Sequence of chain 1.B:
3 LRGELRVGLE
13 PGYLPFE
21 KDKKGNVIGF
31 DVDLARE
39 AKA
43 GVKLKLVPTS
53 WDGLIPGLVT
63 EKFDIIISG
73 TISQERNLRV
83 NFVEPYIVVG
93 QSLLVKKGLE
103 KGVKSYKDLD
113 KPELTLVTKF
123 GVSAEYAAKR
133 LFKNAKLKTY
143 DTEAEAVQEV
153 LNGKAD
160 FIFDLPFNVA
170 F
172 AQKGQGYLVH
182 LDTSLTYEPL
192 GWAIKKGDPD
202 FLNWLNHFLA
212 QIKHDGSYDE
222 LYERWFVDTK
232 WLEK

The small molecule below binds the protein below.
Small molecule (SMILES): N[C@@H](CCCC[NH3+])C(=O)O

Binding-site contacts:
Ligand atom OXT contacts residue GLY71 of chain 1.B at 3.5 Å (h-bond).
Ligand atom O contacts residue TRP53 of chain 1.B at 2.9 Å.
Ligand atom OXT contacts residue MSE72 of chain 1.B at 3.3 Å.
Ligand atom CA contacts residue GLY71 of chain 1.B at 3.8 Å.
Ligand atom CB contacts residue ASP163 of chain 1.B at 3.6 Å.
Ligand atom CD contacts residue TYR15 of chain 1.B at 4.0 Å (hydrophobic).
Ligand atom NZ contacts residue TYR15 of chain 1.B at 3.9 Å.
Ligand atom C contacts residue TRP53 of chain 1.B at 3.4 Å (hydrophobic).
Ligand atom OXT contacts residue TRP53 of chain 1.B at 3.4 Å.
Ligand atom N contacts residue ASP163 of chain 1.B at 2.8 Å (salt-bridge).
Ligand atom CG contacts residue VAL124 of chain 1.B at 4.0 Å (hydrophobic).
Ligand atom NZ contacts residue GLU12 of chain 1.B at 3.0 Å (salt-bridge).
Ligand atom CG contacts residue TYR15 of chain 1.B at 3.8 Å (hydrophobic).
Ligand atom CB contacts residue VAL124 of chain 1.B at 3.8 Å (hydrophobic).
Ligand atom O contacts residue SER125 of chain 1.B at 3.4 Å (h-bond).
Ligand atom C contacts residue THR73 of chain 1.B at 3.4 Å.
Ligand atom CA contacts residue ASP163 of chain 1.B at 3.5 Å.
Ligand atom NZ contacts residue GLU145 of chain 1.B at 2.4 Å (salt-bridge).
Ligand atom CE contacts residue GLU12 of chain 1.B at 3.8 Å.
Ligand atom CG contacts residue TRP53 of chain 1.B at 3.5 Å (hydrophobic).
Ligand atom CA contacts residue SER125 of chain 1.B at 3.0 Å.
Ligand atom N contacts residue SER125 of chain 1.B at 3.7 Å.
Ligand atom CD contacts residue GLU145 of chain 1.B at 3.9 Å.
Ligand atom C contacts residue SER125 of chain 1.B at 3.5 Å.
Ligand atom N contacts residue THR73 of chain 1.B at 2.9 Å (h-bond).
Ligand atom N contacts residue GLY71 of chain 1.B at 2.9 Å (h-bond).
Ligand atom O contacts residue VAL124 of chain 1.B at 3.6 Å.
Ligand atom OXT contacts residue THR73 of chain 1.B at 2.6 Å (h-bond).
Ligand atom O contacts residue ARG78 of chain 1.B at 2.9 Å (salt-bridge).
Ligand atom CD contacts residue VAL124 of chain 1.B at 3.6 Å (hydrophobic).
Ligand atom NZ contacts residue LYS121 of chain 1.B at 3.5 Å.
Ligand atom CG contacts residue GLY71 of chain 1.B at 4.0 Å.
Ligand atom CD contacts residue PHE162 of chain 1.B at 3.4 Å (hydrophobic).
Ligand atom C contacts residue GLY71 of chain 1.B at 4.0 Å.
Ligand atom CA contacts residue THR73 of chain 1.B at 3.3 Å.
Ligand atom C contacts residue ARG78 of chain 1.B at 3.4 Å.
Ligand atom CE contacts residue TRP53 of chain 1.B at 3.3 Å (hydrophobic).
Ligand atom CB contacts residue SER125 of chain 1.B at 3.9 Å.
Ligand atom CE contacts residue GLU145 of chain 1.B at 3.6 Å.
Ligand atom OXT contacts residue ARG78 of chain 1.B at 2.7 Å (salt-bridge).